This small molecule binds to this protein.
Small molecule (SMILES): CC(C)=CCOP(=O)(O)O

Sequence of chain 6.A:
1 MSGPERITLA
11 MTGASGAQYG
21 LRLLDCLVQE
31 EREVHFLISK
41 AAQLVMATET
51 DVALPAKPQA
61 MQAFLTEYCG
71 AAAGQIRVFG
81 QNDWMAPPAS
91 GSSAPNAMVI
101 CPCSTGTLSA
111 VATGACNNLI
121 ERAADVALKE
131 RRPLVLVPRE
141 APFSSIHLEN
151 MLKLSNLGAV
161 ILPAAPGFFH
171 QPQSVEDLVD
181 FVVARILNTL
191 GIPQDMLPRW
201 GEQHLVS

Binding-site contacts:
Ligand atom OAH contacts residue ARG122 of chain 6.A at 3.4 Å (salt-bridge).
Ligand atom CAA contacts residue FMN1 of chain 4.C at 3.6 Å.
Ligand atom OAC contacts residue ARG139 of chain 2.A at 3.0 Å (salt-bridge).
Ligand atom OAD contacts residue SER90 of chain 6.A at 3.6 Å (h-bond).
Ligand atom CAB contacts residue FMN1 of chain 4.C at 3.8 Å.
Ligand atom CAG contacts residue FMN1 of chain 4.C at 3.4 Å.
Ligand atom OAD contacts residue GLU140 of chain 2.A at 3.7 Å.
Ligand atom CAG contacts residue ARG122 of chain 6.A at 3.7 Å.
Ligand atom OAC contacts residue GLU140 of chain 2.A at 3.7 Å.
Ligand atom CAG contacts residue PHE169 of chain 4.A at 3.7 Å (hydrophobic).
Ligand atom CAF contacts residue ALA89 of chain 6.A at 3.5 Å (hydrophobic).
Ligand atom CAA contacts residue ALA89 of chain 6.A at 3.8 Å (hydrophobic).
Ligand atom OAD contacts residue LYS129 of chain 6.A at 2.7 Å (salt-bridge).
Ligand atom OAE contacts residue ARG139 of chain 2.A at 3.5 Å (salt-bridge).
Ligand atom CAF contacts residue FMN1 of chain 4.C at 3.4 Å.
Ligand atom OAC contacts residue ARG185 of chain 4.A at 3.0 Å (salt-bridge).
Ligand atom OAH contacts residue GLY91 of chain 6.A at 3.9 Å.
Ligand atom OAD contacts residue GLY91 of chain 6.A at 2.8 Å (h-bond).
Ligand atom OAE contacts residue LYS129 of chain 6.A at 3.6 Å (salt-bridge).
Ligand atom PAJ contacts residue ARG122 of chain 6.A at 3.8 Å.
Ligand atom PAJ contacts residue ARG185 of chain 4.A at 3.7 Å.
Ligand atom CAI contacts residue SER90 of chain 6.A at 3.6 Å.
Ligand atom PAJ contacts residue SER90 of chain 6.A at 3.7 Å.
Ligand atom CAI contacts residue FMN1 of chain 4.C at 3.6 Å.
Ligand atom PAJ contacts residue LYS129 of chain 6.A at 3.7 Å.
Ligand atom CAB contacts residue TRP200 of chain 4.A at 3.6 Å (hydrophobic).
Ligand atom OAC contacts residue PHE169 of chain 4.A at 3.6 Å.
Ligand atom OAE contacts residue ARG122 of chain 6.A at 3.0 Å (salt-bridge).
Ligand atom CAF contacts residue ARG122 of chain 6.A at 3.6 Å.
Ligand atom PAJ contacts residue GLU140 of chain 2.A at 3.4 Å.
Ligand atom PAJ contacts residue ARG139 of chain 2.A at 3.9 Å.
Ligand atom CAF contacts residue SER90 of chain 6.A at 3.8 Å.
Ligand atom CAB contacts residue PHE169 of chain 4.A at 3.8 Å (hydrophobic).
Ligand atom CAG contacts residue SER90 of chain 6.A at 3.8 Å.
Ligand atom CAA contacts residue TRP84 of chain 6.A at 3.4 Å (hydrophobic).
Ligand atom OAH contacts residue SER90 of chain 6.A at 2.9 Å (h-bond).
Ligand atom CAB contacts residue SER90 of chain 6.A at 3.9 Å.
Ligand atom OAE contacts residue GLU140 of chain 2.A at 2.3 Å (salt-bridge).
Ligand atom OAD contacts residue ARG185 of chain 4.A at 2.9 Å (salt-bridge).
Ligand atom CAA contacts residue TRP200 of chain 4.A at 3.7 Å (hydrophobic).

Sequence of chain 2.A:
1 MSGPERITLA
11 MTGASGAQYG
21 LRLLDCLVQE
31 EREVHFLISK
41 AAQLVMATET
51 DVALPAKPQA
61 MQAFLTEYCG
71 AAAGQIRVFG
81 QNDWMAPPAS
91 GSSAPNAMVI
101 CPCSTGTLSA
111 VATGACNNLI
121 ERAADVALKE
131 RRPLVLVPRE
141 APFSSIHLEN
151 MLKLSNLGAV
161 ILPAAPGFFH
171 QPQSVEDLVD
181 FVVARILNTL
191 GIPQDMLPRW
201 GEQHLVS

Sequence of chain 4.A:
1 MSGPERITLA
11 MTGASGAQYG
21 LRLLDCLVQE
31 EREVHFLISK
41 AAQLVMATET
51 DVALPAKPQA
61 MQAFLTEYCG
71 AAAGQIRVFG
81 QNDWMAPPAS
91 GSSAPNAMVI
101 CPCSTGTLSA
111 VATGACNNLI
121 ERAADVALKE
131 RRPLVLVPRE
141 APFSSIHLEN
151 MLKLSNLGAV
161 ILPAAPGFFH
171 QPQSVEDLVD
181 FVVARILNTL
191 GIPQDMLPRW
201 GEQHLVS